Binding-site contacts:
Ligand atom C7 contacts residue GLN322 of chain 12.E at 3.9 Å.
Ligand atom O5 contacts residue ASN313 of chain 12.E at 2.3 Å (h-bond).
Ligand atom C3 contacts residue ASN313 of chain 12.E at 3.8 Å.
Ligand atom O7 contacts residue ASN313 of chain 12.E at 3.6 Å.
Ligand atom C6 contacts residue THR315 of chain 12.E at 3.8 Å.
Ligand atom C4 contacts residue ASN313 of chain 12.E at 4.2 Å.
Ligand atom N2 contacts residue ASN313 of chain 12.E at 3.0 Å (h-bond).
Ligand atom O5 contacts residue THR315 of chain 12.E at 3.9 Å.
Ligand atom C7 contacts residue ASN313 of chain 12.E at 3.5 Å.
Ligand atom C5 contacts residue ASN313 of chain 12.E at 3.6 Å.
Ligand atom N2 contacts residue GLN322 of chain 12.E at 4.5 Å.
Ligand atom C8 contacts residue GLN322 of chain 12.E at 3.2 Å.
Ligand atom O7 contacts residue GLN322 of chain 12.E at 4.4 Å.
Ligand atom C5 contacts residue THR315 of chain 12.E at 4.0 Å.
Ligand atom C2 contacts residue ASN313 of chain 12.E at 2.4 Å.
Ligand atom C1 contacts residue ASN313 of chain 12.E at 1.4 Å.

Sequence of chain 12.E:
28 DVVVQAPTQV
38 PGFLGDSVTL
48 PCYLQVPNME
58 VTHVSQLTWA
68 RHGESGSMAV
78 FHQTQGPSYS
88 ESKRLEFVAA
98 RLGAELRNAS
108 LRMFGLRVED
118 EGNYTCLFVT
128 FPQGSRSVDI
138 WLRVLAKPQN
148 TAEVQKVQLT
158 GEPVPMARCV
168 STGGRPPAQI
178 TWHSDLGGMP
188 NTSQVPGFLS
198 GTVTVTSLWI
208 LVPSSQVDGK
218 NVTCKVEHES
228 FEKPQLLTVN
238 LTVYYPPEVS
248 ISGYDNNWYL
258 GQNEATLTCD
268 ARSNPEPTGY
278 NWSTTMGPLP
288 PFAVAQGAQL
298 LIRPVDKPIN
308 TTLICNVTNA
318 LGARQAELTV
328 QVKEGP

The protein below binds the small molecule below.
Small molecule (SMILES): CC(=O)N[C@@H]1[C@@H](O)[C@H](O)[C@@H](CO)O[C@H]1O